The small molecule below binds the protein below.
Small molecule (SMILES): CC(=O)N[C@@H]1[C@@H](O)[C@H](O)[C@@H](CO)O[C@H]1O

Binding-site contacts:
Ligand atom O7 contacts residue ASN501 of chain 1.B at 4.0 Å.
Ligand atom N2 contacts residue ASP526 of chain 1.B at 2.8 Å (salt-bridge).
Ligand atom O5 contacts residue SER479 of chain 1.B at 3.4 Å.
Ligand atom C2 contacts residue ASN501 of chain 1.B at 2.5 Å.
Ligand atom C1 contacts residue SER503 of chain 1.B at 4.2 Å.
Ligand atom C7 contacts residue ASN501 of chain 1.B at 3.7 Å.
Ligand atom O6 contacts residue SER479 of chain 1.B at 3.3 Å (h-bond).
Ligand atom O5 contacts residue ASP477 of chain 1.B at 4.3 Å.
Ligand atom O7 contacts residue CYS469 of chain 1.B at 3.3 Å (h-bond).
Ligand atom C8 contacts residue CYS469 of chain 1.B at 3.5 Å (hydrophobic).
Ligand atom O6 contacts residue SER407 of chain 1.B at 4.2 Å.
Ligand atom C7 contacts residue SER468 of chain 1.B at 4.0 Å.
Ligand atom C6 contacts residue LYS480 of chain 1.B at 4.1 Å.
Ligand atom C6 contacts residue SER503 of chain 1.B at 4.4 Å.
Ligand atom C8 contacts residue ASP526 of chain 1.B at 4.0 Å.
Ligand atom O5 contacts residue ASP526 of chain 1.B at 4.5 Å.
Ligand atom C5 contacts residue ASN501 of chain 1.B at 3.6 Å.
Ligand atom C5 contacts residue SER479 of chain 1.B at 4.1 Å.
Ligand atom C8 contacts residue TYR524 of chain 1.B at 3.3 Å (hydrophobic).
Ligand atom O5 contacts residue SER503 of chain 1.B at 4.2 Å.
Ligand atom O5 contacts residue ASN501 of chain 1.B at 2.4 Å (h-bond).
Ligand atom C7 contacts residue ASP526 of chain 1.B at 3.8 Å.
Ligand atom O6 contacts residue LYS480 of chain 1.B at 4.1 Å.
Ligand atom C1 contacts residue SER479 of chain 1.B at 4.3 Å.
Ligand atom C3 contacts residue ASP526 of chain 1.B at 3.7 Å.
Ligand atom C3 contacts residue ASN501 of chain 1.B at 3.8 Å.
Ligand atom O7 contacts residue SER468 of chain 1.B at 3.3 Å.
Ligand atom C7 contacts residue CYS469 of chain 1.B at 3.9 Å (hydrophobic).
Ligand atom C8 contacts residue SER468 of chain 1.B at 4.0 Å.
Ligand atom C1 contacts residue ASN501 of chain 1.B at 1.4 Å.
Ligand atom N2 contacts residue ASN501 of chain 1.B at 3.0 Å (h-bond).
Ligand atom C6 contacts residue SER479 of chain 1.B at 3.7 Å.
Ligand atom C1 contacts residue ASP526 of chain 1.B at 3.3 Å.
Ligand atom C2 contacts residue ASP526 of chain 1.B at 3.4 Å.
Ligand atom C5 contacts residue SER503 of chain 1.B at 4.0 Å.
Ligand atom C4 contacts residue ASN501 of chain 1.B at 4.2 Å.

Sequence of chain 1.B:
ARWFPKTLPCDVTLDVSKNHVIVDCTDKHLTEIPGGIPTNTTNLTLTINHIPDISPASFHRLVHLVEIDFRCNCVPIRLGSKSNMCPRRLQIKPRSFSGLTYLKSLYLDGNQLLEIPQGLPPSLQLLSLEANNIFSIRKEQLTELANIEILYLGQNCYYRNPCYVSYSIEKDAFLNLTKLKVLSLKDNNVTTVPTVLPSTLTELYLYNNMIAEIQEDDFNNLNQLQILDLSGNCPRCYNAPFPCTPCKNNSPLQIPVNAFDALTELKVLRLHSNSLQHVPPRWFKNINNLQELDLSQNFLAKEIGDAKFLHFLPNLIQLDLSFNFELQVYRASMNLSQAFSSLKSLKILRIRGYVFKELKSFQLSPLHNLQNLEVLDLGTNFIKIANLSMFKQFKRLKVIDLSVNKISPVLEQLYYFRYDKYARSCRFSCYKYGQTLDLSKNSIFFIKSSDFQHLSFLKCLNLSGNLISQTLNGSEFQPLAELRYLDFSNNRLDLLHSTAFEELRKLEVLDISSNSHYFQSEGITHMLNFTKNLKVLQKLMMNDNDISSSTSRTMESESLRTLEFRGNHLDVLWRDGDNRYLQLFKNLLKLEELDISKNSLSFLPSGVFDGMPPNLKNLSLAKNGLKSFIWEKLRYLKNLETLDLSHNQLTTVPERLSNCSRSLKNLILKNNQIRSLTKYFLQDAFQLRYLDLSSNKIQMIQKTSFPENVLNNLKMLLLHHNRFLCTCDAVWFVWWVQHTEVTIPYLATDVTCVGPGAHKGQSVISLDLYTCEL